Sequence of chain 1.C:
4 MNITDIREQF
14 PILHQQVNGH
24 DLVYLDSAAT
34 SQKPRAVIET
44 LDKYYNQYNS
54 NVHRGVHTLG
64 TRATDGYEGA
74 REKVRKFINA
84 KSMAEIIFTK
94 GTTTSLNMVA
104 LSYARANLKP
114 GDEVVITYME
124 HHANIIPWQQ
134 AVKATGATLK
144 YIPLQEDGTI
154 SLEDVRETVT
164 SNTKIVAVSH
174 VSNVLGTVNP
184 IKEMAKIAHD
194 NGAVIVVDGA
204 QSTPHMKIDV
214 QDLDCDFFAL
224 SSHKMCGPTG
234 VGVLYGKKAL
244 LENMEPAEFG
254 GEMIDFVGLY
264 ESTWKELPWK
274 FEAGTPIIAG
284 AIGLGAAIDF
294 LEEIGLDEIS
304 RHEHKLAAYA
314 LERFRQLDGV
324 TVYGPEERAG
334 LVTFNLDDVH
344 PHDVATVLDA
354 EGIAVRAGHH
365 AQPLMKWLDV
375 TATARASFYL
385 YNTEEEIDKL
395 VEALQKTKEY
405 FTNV

Sequence of chain 1.B:
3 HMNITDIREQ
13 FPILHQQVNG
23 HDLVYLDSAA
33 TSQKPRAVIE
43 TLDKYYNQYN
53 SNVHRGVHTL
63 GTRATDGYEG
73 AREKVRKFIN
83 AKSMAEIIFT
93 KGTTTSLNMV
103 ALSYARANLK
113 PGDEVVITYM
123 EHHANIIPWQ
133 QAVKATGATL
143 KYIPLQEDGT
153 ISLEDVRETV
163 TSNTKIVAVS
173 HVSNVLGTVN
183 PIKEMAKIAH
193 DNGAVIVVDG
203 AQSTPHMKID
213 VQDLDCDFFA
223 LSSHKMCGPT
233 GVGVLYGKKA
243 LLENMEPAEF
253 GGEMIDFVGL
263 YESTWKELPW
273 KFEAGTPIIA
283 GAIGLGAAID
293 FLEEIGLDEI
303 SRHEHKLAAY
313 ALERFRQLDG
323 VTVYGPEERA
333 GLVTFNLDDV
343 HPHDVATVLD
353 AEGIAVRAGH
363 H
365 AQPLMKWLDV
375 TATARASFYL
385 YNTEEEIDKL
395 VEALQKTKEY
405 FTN

Binding-site contacts:
Ligand atom OP1 contacts residue SER224 of chain 1.C at 3.2 Å (h-bond).
Ligand atom OP2 contacts residue HIS226 of chain 1.C at 2.5 Å (h-bond).
Ligand atom C6 contacts residue ASP201 of chain 1.C at 3.2 Å.
Ligand atom P contacts residue THR278 of chain 1.B at 3.5 Å.
Ligand atom C2A contacts residue GLN204 of chain 1.C at 3.6 Å.
Ligand atom C2 contacts residue HIS124 of chain 1.C at 3.4 Å.
Ligand atom C6 contacts residue HIS124 of chain 1.C at 3.5 Å.
Ligand atom OP2 contacts residue THR278 of chain 1.B at 3.2 Å (h-bond).
Ligand atom C4 contacts residue HIS124 of chain 1.C at 3.4 Å.
Ligand atom CB contacts residue ARG57 of chain 1.B at 3.4 Å.
Ligand atom C6 contacts residue ALA203 of chain 1.C at 3.7 Å (hydrophobic).
Ligand atom N contacts residue ALA31 of chain 1.C at 3.6 Å (h-bond).
Ligand atom C2A contacts residue ASP201 of chain 1.C at 3.7 Å.
Ligand atom C3 contacts residue HIS124 of chain 1.C at 3.3 Å.
Ligand atom O3A contacts residue ASN176 of chain 1.C at 3.4 Å.
Ligand atom C5 contacts residue HIS124 of chain 1.C at 3.5 Å.
Ligand atom OP3 contacts residue THR278 of chain 1.B at 2.6 Å (h-bond).
Ligand atom C4A contacts residue LYS227 of chain 1.C at 3.3 Å.
Ligand atom N1 contacts residue HIS124 of chain 1.C at 3.4 Å.
Ligand atom OP1 contacts residue THR95 of chain 1.C at 3.2 Å (h-bond).
Ligand atom OP1 contacts residue THR96 of chain 1.C at 3.0 Å (h-bond).
Ligand atom C contacts residue ASN176 of chain 1.C at 3.6 Å.
Ligand atom C4A contacts residue HIS124 of chain 1.C at 3.7 Å.
Ligand atom N1 contacts residue ALA203 of chain 1.C at 3.7 Å.
Ligand atom OXT contacts residue ARG379 of chain 1.C at 3.1 Å (salt-bridge).
Ligand atom C contacts residue ARG379 of chain 1.C at 3.6 Å.
Ligand atom OP2 contacts residue SER224 of chain 1.C at 2.7 Å (h-bond).
Ligand atom OP3 contacts residue THR96 of chain 1.C at 3.6 Å.
Ligand atom N contacts residue LYS227 of chain 1.C at 2.8 Å (salt-bridge).
Ligand atom OXT contacts residue ASN176 of chain 1.C at 2.8 Å (h-bond).
Ligand atom O contacts residue ARG359 of chain 1.C at 2.8 Å (salt-bridge).
Ligand atom C contacts residue ALA31 of chain 1.C at 3.6 Å (hydrophobic).
Ligand atom O3A contacts residue GLN204 of chain 1.C at 3.1 Å (h-bond).
Ligand atom OP4 contacts residue SER224 of chain 1.C at 3.6 Å (h-bond).
Ligand atom CB contacts residue HIS124 of chain 1.C at 3.2 Å.
Ligand atom N1 contacts residue ASP201 of chain 1.C at 2.9 Å (salt-bridge).
Ligand atom O contacts residue ARG379 of chain 1.C at 3.3 Å (salt-bridge).
Ligand atom OP3 contacts residue GLY277 of chain 1.B at 3.4 Å.
Ligand atom OXT contacts residue ALA31 of chain 1.C at 3.4 Å (h-bond).
Ligand atom P contacts residue SER224 of chain 1.C at 3.4 Å.

A small-molecule ligand and the protein it binds are described below.
Small molecule (SMILES): Cc1ncc(COP(=O)(O)O)c(CNC(C)C(=O)O)c1O